Sequence of chain 3.B:
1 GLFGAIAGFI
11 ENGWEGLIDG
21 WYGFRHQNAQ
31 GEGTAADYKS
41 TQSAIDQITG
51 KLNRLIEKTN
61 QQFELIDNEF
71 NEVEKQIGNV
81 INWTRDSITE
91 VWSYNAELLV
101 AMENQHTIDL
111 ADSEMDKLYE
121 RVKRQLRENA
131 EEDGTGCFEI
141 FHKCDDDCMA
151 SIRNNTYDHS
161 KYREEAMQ

Sequence of chain 3.A:
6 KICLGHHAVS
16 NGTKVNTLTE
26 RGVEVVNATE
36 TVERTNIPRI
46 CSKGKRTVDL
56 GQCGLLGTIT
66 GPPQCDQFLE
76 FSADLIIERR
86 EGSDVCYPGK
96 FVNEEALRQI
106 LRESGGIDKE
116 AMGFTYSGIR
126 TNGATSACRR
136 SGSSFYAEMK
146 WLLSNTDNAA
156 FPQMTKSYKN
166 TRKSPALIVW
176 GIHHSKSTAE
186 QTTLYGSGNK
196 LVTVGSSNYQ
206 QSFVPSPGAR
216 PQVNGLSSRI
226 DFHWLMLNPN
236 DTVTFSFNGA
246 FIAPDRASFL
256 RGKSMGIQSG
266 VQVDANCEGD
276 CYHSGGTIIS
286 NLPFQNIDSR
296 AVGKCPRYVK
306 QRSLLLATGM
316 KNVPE

Binding-site contacts:
Ligand atom C7 contacts residue GLU72 of chain 3.B at 4.2 Å.
Ligand atom C8 contacts residue GLU69 of chain 3.B at 3.9 Å.
Ligand atom O6 contacts residue ARG295 of chain 3.A at 4.4 Å.
Ligand atom O7 contacts residue GLU72 of chain 3.B at 4.3 Å.
Ligand atom O7 contacts residue ASN82 of chain 3.B at 4.3 Å.
Ligand atom C5 contacts residue ASN82 of chain 3.B at 3.7 Å.
Ligand atom C7 contacts residue GLU69 of chain 3.B at 4.3 Å.
Ligand atom C7 contacts residue GLY78 of chain 3.B at 4.3 Å.
Ligand atom O5 contacts residue ASN82 of chain 3.B at 2.3 Å (h-bond).
Ligand atom N2 contacts residue ASN82 of chain 3.B at 2.9 Å (h-bond).
Ligand atom C1 contacts residue ASN82 of chain 3.B at 1.5 Å.
Ligand atom N2 contacts residue ASN79 of chain 3.B at 4.5 Å.
Ligand atom C3 contacts residue GLU72 of chain 3.B at 4.3 Å.
Ligand atom C8 contacts residue GLY78 of chain 3.B at 3.5 Å.
Ligand atom C2 contacts residue ASN82 of chain 3.B at 2.4 Å.
Ligand atom O4 contacts residue GLU72 of chain 3.B at 4.5 Å.
Ligand atom C8 contacts residue GLU72 of chain 3.B at 4.2 Å.
Ligand atom C4 contacts residue ASN82 of chain 3.B at 4.2 Å.
Ligand atom C7 contacts residue ASN79 of chain 3.B at 3.7 Å.
Ligand atom O7 contacts residue GLU69 of chain 3.B at 4.3 Å.
Ligand atom C7 contacts residue LYS75 of chain 3.B at 3.6 Å.
Ligand atom O7 contacts residue ASN79 of chain 3.B at 3.6 Å.
Ligand atom O3 contacts residue LYS75 of chain 3.B at 4.3 Å.
Ligand atom N2 contacts residue GLY78 of chain 3.B at 4.2 Å.
Ligand atom O7 contacts residue LYS75 of chain 3.B at 2.7 Å (salt-bridge).
Ligand atom C3 contacts residue ASN82 of chain 3.B at 3.8 Å.
Ligand atom C8 contacts residue ASN79 of chain 3.B at 3.6 Å.
Ligand atom C8 contacts residue LYS75 of chain 3.B at 3.6 Å.
Ligand atom C8 contacts residue ARG295 of chain 3.A at 3.5 Å.
Ligand atom O3 contacts residue GLU72 of chain 3.B at 3.5 Å (salt-bridge).
Ligand atom C7 contacts residue ASN82 of chain 3.B at 3.9 Å.

The protein below binds the small molecule below.
Small molecule (SMILES): CC(=O)N[C@H]1[C@H](O[C@H]2[C@H](O)[C@@H](NC(C)=O)CO[C@@H]2CO)O[C@H](CO)[C@@H](O[C@@H]2O[C@H](CO)[C@@H](O)[C@H](O)[C@@H]2O)[C@@H]1O